This small molecule binds to this protein.
Small molecule (SMILES): CC(=O)N[C@@H]1[C@@H](O)[C@H](O)[C@@H](CO)O[C@H]1O

Sequence of chain 1.D:
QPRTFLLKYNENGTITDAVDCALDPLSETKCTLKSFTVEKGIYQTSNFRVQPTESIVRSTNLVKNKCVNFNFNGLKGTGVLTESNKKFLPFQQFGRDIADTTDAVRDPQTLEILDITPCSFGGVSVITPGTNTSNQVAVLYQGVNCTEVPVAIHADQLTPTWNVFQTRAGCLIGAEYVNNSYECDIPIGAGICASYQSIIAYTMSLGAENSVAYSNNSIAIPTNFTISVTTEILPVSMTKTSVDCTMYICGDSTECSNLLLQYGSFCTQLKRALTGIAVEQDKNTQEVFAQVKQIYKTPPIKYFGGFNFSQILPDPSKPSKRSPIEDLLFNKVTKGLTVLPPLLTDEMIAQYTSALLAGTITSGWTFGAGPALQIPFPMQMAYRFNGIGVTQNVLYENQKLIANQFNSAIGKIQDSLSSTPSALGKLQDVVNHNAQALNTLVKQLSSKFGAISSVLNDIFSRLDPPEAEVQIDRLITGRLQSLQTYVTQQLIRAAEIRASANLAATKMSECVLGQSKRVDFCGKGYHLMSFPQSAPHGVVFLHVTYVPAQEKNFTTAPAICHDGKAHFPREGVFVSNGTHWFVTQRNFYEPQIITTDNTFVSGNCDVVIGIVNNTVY

Binding-site contacts:
Ligand atom C7 contacts residue ASN1099 of chain 1.D at 3.3 Å.
Ligand atom C1 contacts residue ASN1099 of chain 1.D at 1.4 Å.
Ligand atom N2 contacts residue ASN1099 of chain 1.D at 2.8 Å (h-bond).
Ligand atom O5 contacts residue PHE1104 of chain 1.D at 3.9 Å.
Ligand atom C4 contacts residue ASN1099 of chain 1.D at 4.3 Å.
Ligand atom O5 contacts residue ASN1099 of chain 1.D at 2.4 Å (h-bond).
Ligand atom C1 contacts residue THR1101 of chain 1.D at 4.3 Å.
Ligand atom C5 contacts residue PHE1104 of chain 1.D at 4.4 Å (hydrophobic).
Ligand atom C6 contacts residue HIS1102 of chain 1.D at 3.7 Å.
Ligand atom C5 contacts residue ASN1099 of chain 1.D at 3.7 Å.
Ligand atom C3 contacts residue ASN1099 of chain 1.D at 3.8 Å.
Ligand atom C6 contacts residue PHE1104 of chain 1.D at 3.4 Å (hydrophobic).
Ligand atom C5 contacts residue THR1101 of chain 1.D at 4.4 Å.
Ligand atom C8 contacts residue ASN1099 of chain 1.D at 3.4 Å.
Ligand atom O7 contacts residue ASN1099 of chain 1.D at 4.2 Å.
Ligand atom O6 contacts residue PHE1104 of chain 1.D at 3.5 Å.
Ligand atom C2 contacts residue ASN1099 of chain 1.D at 2.4 Å.
Ligand atom C5 contacts residue HIS1102 of chain 1.D at 4.3 Å.